Sequence of chain 1.H:
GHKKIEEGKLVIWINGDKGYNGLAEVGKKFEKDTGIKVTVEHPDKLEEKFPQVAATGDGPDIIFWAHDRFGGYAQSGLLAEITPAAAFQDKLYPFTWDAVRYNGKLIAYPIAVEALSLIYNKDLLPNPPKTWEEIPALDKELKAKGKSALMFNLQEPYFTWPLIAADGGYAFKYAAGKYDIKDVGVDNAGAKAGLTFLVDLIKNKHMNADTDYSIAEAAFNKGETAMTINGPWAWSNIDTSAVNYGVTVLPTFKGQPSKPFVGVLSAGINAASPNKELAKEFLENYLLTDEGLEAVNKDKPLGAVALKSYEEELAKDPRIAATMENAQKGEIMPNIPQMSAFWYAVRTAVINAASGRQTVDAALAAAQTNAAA

A small-molecule ligand and the protein it binds are described below.
Small molecule (SMILES): OC[C@H]1O[C@H](O[C@H]2[C@H](O)[C@@H](O)[C@@H](O)O[C@@H]2CO)[C@H](O)[C@@H](O)[C@@H]1O

Binding-site contacts:
Ligand atom C1 contacts residue LYS18 of chain 1.H at 3.1 Å.
Ligand atom C2 contacts residue ASP68 of chain 1.H at 3.3 Å.
Ligand atom C3 contacts residue TRP65 of chain 1.H at 3.6 Å (hydrophobic).
Ligand atom O3 contacts residue TRP65 of chain 1.H at 3.1 Å (h-bond).
Ligand atom O2 contacts residue MET333 of chain 1.H at 3.9 Å.
Ligand atom O3 contacts residue ASP68 of chain 1.H at 2.5 Å (salt-bridge).
Ligand atom O5 contacts residue ASP17 of chain 1.H at 3.5 Å (salt-bridge).
Ligand atom O5 contacts residue TYR158 of chain 1.H at 3.5 Å.
Ligand atom C6 contacts residue GLU156 of chain 1.H at 3.2 Å.
Ligand atom C4 contacts residue TRP343 of chain 1.H at 3.7 Å (hydrophobic).
Ligand atom C6 contacts residue PRO157 of chain 1.H at 3.8 Å (hydrophobic).
Ligand atom O2 contacts residue LYS18 of chain 1.H at 2.6 Å (salt-bridge).
Ligand atom C2 contacts residue TRP233 of chain 1.H at 4.0 Å (hydrophobic).
Ligand atom O1 contacts residue LYS18 of chain 1.H at 3.0 Å (salt-bridge).
Ligand atom O6 contacts residue TYR158 of chain 1.H at 3.1 Å (h-bond).
Ligand atom O6 contacts residue PRO157 of chain 1.H at 3.2 Å.
Ligand atom C1 contacts residue TRP233 of chain 1.H at 4.0 Å (hydrophobic).
Ligand atom C2 contacts residue LYS18 of chain 1.H at 3.4 Å.
Ligand atom O3 contacts residue ALA66 of chain 1.H at 3.6 Å.
Ligand atom C2 contacts residue GLU114 of chain 1.H at 3.4 Å.
Ligand atom O4 contacts residue ARG69 of chain 1.H at 2.6 Å (salt-bridge).
Ligand atom C4 contacts residue ARG69 of chain 1.H at 3.6 Å.
Ligand atom O2 contacts residue TRP65 of chain 1.H at 3.4 Å (h-bond).
Ligand atom C3 contacts residue ASP68 of chain 1.H at 3.4 Å.
Ligand atom O2 contacts residue ASP68 of chain 1.H at 2.7 Å (salt-bridge).
Ligand atom O1 contacts residue ASN15 of chain 1.H at 3.5 Å (h-bond).
Ligand atom O1 contacts residue ASP17 of chain 1.H at 2.8 Å (salt-bridge).
Ligand atom C6 contacts residue TYR158 of chain 1.H at 3.9 Å (hydrophobic).
Ligand atom O2 contacts residue ALA66 of chain 1.H at 3.3 Å.
Ligand atom O3 contacts residue TRP343 of chain 1.H at 4.0 Å.
Ligand atom C1 contacts residue TYR158 of chain 1.H at 3.8 Å (hydrophobic).
Ligand atom O4 contacts residue ARG347 of chain 1.H at 3.8 Å.
Ligand atom C6 contacts residue PHE159 of chain 1.H at 3.8 Å (hydrophobic).
Ligand atom O6 contacts residue GLU156 of chain 1.H at 2.5 Å (salt-bridge).
Ligand atom O2 contacts residue GLU114 of chain 1.H at 2.6 Å (salt-bridge).
Ligand atom C5 contacts residue GLU156 of chain 1.H at 3.8 Å.
Ligand atom O3 contacts residue ARG69 of chain 1.H at 3.0 Å (salt-bridge).
Ligand atom C1 contacts residue ASP17 of chain 1.H at 3.1 Å.
Ligand atom C6 contacts residue TRP343 of chain 1.H at 3.6 Å (hydrophobic).
Ligand atom O3 contacts residue GLU114 of chain 1.H at 3.9 Å.